A small-molecule ligand and the protein it binds are described below.
Small molecule (SMILES): COC(=O)/C=C/C(=O)OC

Sequence of chain 1.A:
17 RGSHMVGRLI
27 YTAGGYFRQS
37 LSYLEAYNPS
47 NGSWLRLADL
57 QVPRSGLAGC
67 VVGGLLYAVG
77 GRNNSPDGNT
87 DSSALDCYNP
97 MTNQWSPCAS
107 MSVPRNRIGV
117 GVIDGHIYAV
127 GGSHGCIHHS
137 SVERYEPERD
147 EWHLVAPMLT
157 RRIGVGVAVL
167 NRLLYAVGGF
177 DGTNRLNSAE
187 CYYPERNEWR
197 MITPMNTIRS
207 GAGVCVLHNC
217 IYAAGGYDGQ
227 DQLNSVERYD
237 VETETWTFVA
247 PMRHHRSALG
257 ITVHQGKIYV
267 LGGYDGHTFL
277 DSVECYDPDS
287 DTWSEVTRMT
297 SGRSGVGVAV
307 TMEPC

Binding-site contacts:
Ligand atom O2 contacts residue SER300 of chain 1.A at 4.5 Å.
Ligand atom O contacts residue ACT1 of chain 1.D at 3.4 Å.
Ligand atom C2 contacts residue TYR32 of chain 1.A at 4.2 Å (hydrophobic).
Ligand atom C4 contacts residue ACT1 of chain 1.D at 3.6 Å.
Ligand atom O1 contacts residue EOU1 of chain 1.E at 3.9 Å.
Ligand atom C contacts residue SER61 of chain 1.A at 3.2 Å.
Ligand atom C3 contacts residue PHE275 of chain 1.A at 4.0 Å (hydrophobic).
Ligand atom C contacts residue TYR32 of chain 1.A at 3.5 Å (hydrophobic).
Ligand atom C contacts residue ASN80 of chain 1.A at 3.4 Å.
Ligand atom O contacts residue TYR32 of chain 1.A at 3.5 Å.
Ligand atom C5 contacts residue TYR270 of chain 1.A at 4.3 Å (hydrophobic).
Ligand atom O3 contacts residue PHE275 of chain 1.A at 2.9 Å.
Ligand atom C1 contacts residue PHE275 of chain 1.A at 3.7 Å (hydrophobic).
Ligand atom O1 contacts residue TYR270 of chain 1.A at 4.0 Å.
Ligand atom O2 contacts residue SER61 of chain 1.A at 4.5 Å.
Ligand atom C4 contacts residue TYR32 of chain 1.A at 3.7 Å (hydrophobic).
Ligand atom C contacts residue ACT1 of chain 1.D at 3.4 Å.
Ligand atom O2 contacts residue TYR32 of chain 1.A at 3.7 Å.
Ligand atom O2 contacts residue ACT1 of chain 1.D at 3.8 Å.
Ligand atom C1 contacts residue TYR270 of chain 1.A at 3.4 Å (hydrophobic).
Ligand atom C3 contacts residue TYR32 of chain 1.A at 3.9 Å (hydrophobic).
Ligand atom C2 contacts residue ACT1 of chain 1.D at 4.4 Å.
Ligand atom O3 contacts residue TYR270 of chain 1.A at 3.8 Å.
Ligand atom C5 contacts residue PHE275 of chain 1.A at 3.8 Å (hydrophobic).